The protein below binds the small molecule below.
Small molecule (SMILES): Nc1ncnc2c1ncn2[C@H]1C[C@H](O)[C@@H](COP(=O)(O)O)O1

Sequence of chain 58.A:
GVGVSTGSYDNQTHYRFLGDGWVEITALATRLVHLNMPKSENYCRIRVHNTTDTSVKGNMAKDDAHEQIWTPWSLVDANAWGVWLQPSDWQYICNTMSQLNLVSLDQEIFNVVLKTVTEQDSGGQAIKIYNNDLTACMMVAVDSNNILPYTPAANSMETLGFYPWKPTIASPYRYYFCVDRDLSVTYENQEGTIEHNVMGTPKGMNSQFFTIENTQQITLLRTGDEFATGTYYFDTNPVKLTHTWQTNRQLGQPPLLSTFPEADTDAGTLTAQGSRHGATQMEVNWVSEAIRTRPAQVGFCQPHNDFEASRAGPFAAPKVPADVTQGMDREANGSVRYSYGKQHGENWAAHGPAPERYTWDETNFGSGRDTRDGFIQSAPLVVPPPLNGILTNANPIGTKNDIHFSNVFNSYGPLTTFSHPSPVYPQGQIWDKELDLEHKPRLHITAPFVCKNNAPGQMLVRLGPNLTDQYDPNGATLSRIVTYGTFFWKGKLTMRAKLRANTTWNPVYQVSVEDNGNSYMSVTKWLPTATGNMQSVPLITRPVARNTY

Binding-site contacts:
Ligand atom OP1 contacts residue TYR271 of chain 58.A at 3.1 Å (h-bond).
Ligand atom OP1 contacts residue ASN491 of chain 58.A at 3.6 Å.
Ligand atom P contacts residue ASP273 of chain 58.A at 2.8 Å.
Ligand atom P contacts residue PHE272 of chain 58.A at 4.3 Å.
Ligand atom OP1 contacts residue PHE272 of chain 58.A at 3.4 Å.
Ligand atom OP2 contacts residue ASN491 of chain 58.A at 1.7 Å (h-bond).
Ligand atom C5' contacts residue ASP273 of chain 58.A at 3.8 Å.
Ligand atom P contacts residue ASN491 of chain 58.A at 3.0 Å.
Ligand atom P contacts residue TYR271 of chain 58.A at 4.5 Å.
Ligand atom OP2 contacts residue ASP273 of chain 58.A at 2.4 Å.
Ligand atom O5' contacts residue ASN491 of chain 58.A at 3.5 Å (h-bond).
Ligand atom OP1 contacts residue ASP273 of chain 58.A at 3.3 Å.
Ligand atom O5' contacts residue ASP273 of chain 58.A at 4.1 Å.
Ligand atom C5' contacts residue ASN491 of chain 58.A at 4.0 Å.